Binding-site contacts:
Ligand atom C5 contacts residue ASN62 of chain 1.C at 3.7 Å.
Ligand atom C5 contacts residue VAL78 of chain 1.C at 4.4 Å (hydrophobic).
Ligand atom O7 contacts residue ASN62 of chain 1.C at 3.1 Å (h-bond).
Ligand atom C1 contacts residue ASN62 of chain 1.C at 1.5 Å.
Ligand atom C4 contacts residue ASN62 of chain 1.C at 4.3 Å.
Ligand atom O5 contacts residue ASN62 of chain 1.C at 2.3 Å (h-bond).
Ligand atom O7 contacts residue ASP61 of chain 1.C at 3.4 Å (salt-bridge).
Ligand atom C7 contacts residue ASN62 of chain 1.C at 3.4 Å.
Ligand atom N2 contacts residue ASN62 of chain 1.C at 3.2 Å (h-bond).
Ligand atom C3 contacts residue ASN62 of chain 1.C at 3.9 Å.
Ligand atom C7 contacts residue ASP61 of chain 1.C at 4.1 Å.
Ligand atom C2 contacts residue ASN62 of chain 1.C at 2.5 Å.
Ligand atom C8 contacts residue ASP61 of chain 1.C at 4.4 Å.
Ligand atom C6 contacts residue VAL78 of chain 1.C at 3.9 Å (hydrophobic).

This protein binds this small molecule.
Small molecule (SMILES): CC(=O)N[C@H]1[C@H](O[C@H]2[C@H](O)[C@@H](NC(C)=O)CO[C@@H]2CO)O[C@H](CO)[C@@H](O)[C@@H]1O

Sequence of chain 1.C:
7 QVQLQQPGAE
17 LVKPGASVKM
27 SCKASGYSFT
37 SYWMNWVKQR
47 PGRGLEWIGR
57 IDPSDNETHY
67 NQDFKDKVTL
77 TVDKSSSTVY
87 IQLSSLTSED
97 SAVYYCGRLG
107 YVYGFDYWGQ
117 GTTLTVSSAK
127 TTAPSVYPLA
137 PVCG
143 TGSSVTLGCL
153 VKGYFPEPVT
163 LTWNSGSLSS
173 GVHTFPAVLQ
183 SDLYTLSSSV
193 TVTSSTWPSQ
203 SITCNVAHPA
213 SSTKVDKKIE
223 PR